Binding-site contacts:
Ligand atom C22 contacts residue SER16 of chain 1.B at 4.0 Å.
Ligand atom PT contacts residue SER80 of chain 1.B at 4.5 Å.
Ligand atom C17 contacts residue SER80 of chain 1.B at 2.6 Å.
Ligand atom C19 contacts residue HIS48 of chain 1.B at 3.5 Å.
Ligand atom C22 contacts residue ASP14 of chain 1.B at 3.9 Å.
Ligand atom N21 contacts residue ASP14 of chain 1.B at 4.2 Å.
Ligand atom PT contacts residue HIS48 of chain 1.B at 2.2 Å.
Ligand atom N18 contacts residue HIS48 of chain 1.B at 3.0 Å (h-bond).
Ligand atom N21 contacts residue HIS48 of chain 1.B at 3.0 Å (h-bond).
Ligand atom C19 contacts residue TYR25 of chain 1.B at 4.3 Å (hydrophobic).
Ligand atom C17 contacts residue HIS48 of chain 1.B at 3.5 Å.
Ligand atom C22 contacts residue HIS48 of chain 1.B at 3.6 Å.
Ligand atom N18 contacts residue SER80 of chain 1.B at 2.8 Å (h-bond).
Ligand atom C19 contacts residue ASP14 of chain 1.B at 4.0 Å.

The protein below binds the small molecule below.
Small molecule (SMILES): CN[Pt](Cl)(Cl)N(C)C

Sequence of chain 1.B:
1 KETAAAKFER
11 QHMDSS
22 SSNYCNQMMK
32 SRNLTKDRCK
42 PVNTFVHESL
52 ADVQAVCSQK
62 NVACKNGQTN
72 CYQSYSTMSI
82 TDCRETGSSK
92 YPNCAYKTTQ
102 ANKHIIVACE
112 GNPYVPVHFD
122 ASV